Binding-site contacts:
Ligand atom C15 contacts residue TYR46 of chain 1.A at 3.5 Å (hydrophobic).
Ligand atom O1 contacts residue ASP48 of chain 1.A at 3.2 Å (salt-bridge).
Ligand atom S5 contacts residue CYS215 of chain 1.A at 3.4 Å (h-bond).
Ligand atom C1 contacts residue ASP181 of chain 1.A at 2.8 Å.
Ligand atom S1 contacts residue ASP48 of chain 1.A at 3.6 Å.
Ligand atom O6 contacts residue CYS215 of chain 1.A at 3.2 Å.
Ligand atom C15 contacts residue ALA217 of chain 1.A at 3.5 Å (hydrophobic).
Ligand atom O2 contacts residue TYR46 of chain 1.A at 3.7 Å.
Ligand atom N4 contacts residue GLY220 of chain 1.A at 3.4 Å.
Ligand atom O6 contacts residue ARG221 of chain 1.A at 3.0 Å (salt-bridge).
Ligand atom N4 contacts residue ARG221 of chain 1.A at 3.1 Å (salt-bridge).
Ligand atom C20 contacts residue PHE182 of chain 1.A at 3.6 Å (hydrophobic).
Ligand atom C14 contacts residue ALA217 of chain 1.A at 3.6 Å (hydrophobic).
Ligand atom O6 contacts residue ALA217 of chain 1.A at 3.2 Å (h-bond).
Ligand atom O9 contacts residue GLN266 of chain 1.A at 2.9 Å (h-bond).
Ligand atom O7 contacts residue GLY218 of chain 1.A at 3.4 Å (h-bond).
Ligand atom C16 contacts residue ALA217 of chain 1.A at 3.6 Å (hydrophobic).
Ligand atom N45 contacts residue TYR46 of chain 1.A at 3.6 Å.
Ligand atom O7 contacts residue GLY220 of chain 1.A at 3.1 Å (h-bond).
Ligand atom O7 contacts residue CYS215 of chain 1.A at 3.3 Å (h-bond).
Ligand atom F3 contacts residue ARG47 of chain 1.A at 3.1 Å.
Ligand atom C11 contacts residue ALA217 of chain 1.A at 3.7 Å (hydrophobic).
Ligand atom C12 contacts residue PHE182 of chain 1.A at 3.4 Å (hydrophobic).
Ligand atom O1 contacts residue ARG47 of chain 1.A at 3.6 Å.
Ligand atom C2 contacts residue PHE182 of chain 1.A at 3.5 Å (hydrophobic).
Ligand atom O7 contacts residue ILE219 of chain 1.A at 3.3 Å (h-bond).
Ligand atom C11 contacts residue PHE182 of chain 1.A at 3.5 Å (hydrophobic).
Ligand atom N4 contacts residue ASP181 of chain 1.A at 3.6 Å.
Ligand atom O6 contacts residue SER216 of chain 1.A at 2.6 Å (h-bond).
Ligand atom C2 contacts residue ASP181 of chain 1.A at 3.0 Å.
Ligand atom C3 contacts residue PHE182 of chain 1.A at 3.5 Å (hydrophobic).
Ligand atom N13 contacts residue ASP48 of chain 1.A at 3.0 Å (salt-bridge).
Ligand atom F3 contacts residue ASP48 of chain 1.A at 3.4 Å.
Ligand atom C7 contacts residue ASP48 of chain 1.A at 3.3 Å.
Ligand atom C21 contacts residue ASP48 of chain 1.A at 3.7 Å.
Ligand atom C3 contacts residue ASP181 of chain 1.A at 3.3 Å.
Ligand atom O7 contacts residue ALA217 of chain 1.A at 3.2 Å.
Ligand atom C24 contacts residue ASP48 of chain 1.A at 3.6 Å.
Ligand atom N45 contacts residue ASP48 of chain 1.A at 2.6 Å (salt-bridge).
Ligand atom O9 contacts residue PHE182 of chain 1.A at 2.9 Å (h-bond).

Sequence of chain 1.A:
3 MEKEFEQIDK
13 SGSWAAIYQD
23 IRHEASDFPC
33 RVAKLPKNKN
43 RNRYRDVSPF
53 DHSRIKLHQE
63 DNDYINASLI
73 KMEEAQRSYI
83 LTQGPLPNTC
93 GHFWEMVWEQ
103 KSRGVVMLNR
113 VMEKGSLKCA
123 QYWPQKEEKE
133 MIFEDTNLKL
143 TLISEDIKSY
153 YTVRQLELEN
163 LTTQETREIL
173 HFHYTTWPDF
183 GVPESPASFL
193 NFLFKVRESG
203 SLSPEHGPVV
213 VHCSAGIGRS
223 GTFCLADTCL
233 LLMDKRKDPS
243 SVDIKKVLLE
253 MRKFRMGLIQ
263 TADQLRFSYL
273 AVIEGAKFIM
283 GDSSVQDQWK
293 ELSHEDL

The protein below binds the small molecule below.
Small molecule (SMILES): O=C1C[C@@H](c2ccc(C[C@H](NS(=O)(=O)c3cccc(C(F)(F)F)c3)c3nc(-c4ccccc4)c[nH]3)cc2)S(=O)(=O)N1